Binding-site contacts:
Ligand atom C6 contacts residue ASN46 of chain 1.C at 3.2 Å.
Ligand atom O6 contacts residue ASP54 of chain 1.C at 3.7 Å.
Ligand atom O5 contacts residue PHE1 of chain 1.C at 3.1 Å (h-bond).
Ligand atom O6 contacts residue ASP47 of chain 1.C at 2.6 Å (salt-bridge).
Ligand atom O4 contacts residue ASN135 of chain 1.C at 2.5 Å (h-bond).
Ligand atom O5 contacts residue ASP47 of chain 1.C at 4.2 Å.
Ligand atom C6 contacts residue ASP54 of chain 1.C at 3.1 Å.
Ligand atom C3 contacts residue ASN135 of chain 1.C at 3.5 Å.
Ligand atom O2 contacts residue ILE13 of chain 1.C at 3.2 Å.
Ligand atom C7 contacts residue TYR48 of chain 1.C at 3.4 Å (hydrophobic).
Ligand atom C2 contacts residue PHE1 of chain 1.C at 4.2 Å (hydrophobic).
Ligand atom O3 contacts residue ASP140 of chain 1.C at 2.4 Å (salt-bridge).
Ligand atom O2 contacts residue PHE142 of chain 1.C at 3.9 Å.
Ligand atom O3 contacts residue ASN135 of chain 1.C at 3.2 Å (h-bond).
Ligand atom C5 contacts residue ASP54 of chain 1.C at 3.8 Å.
Ligand atom O3 contacts residue PHE142 of chain 1.C at 3.5 Å.
Ligand atom O4 contacts residue GLN133 of chain 1.C at 3.6 Å (h-bond).
Ligand atom O3 contacts residue GLN133 of chain 1.C at 3.5 Å (h-bond).
Ligand atom O6 contacts residue TYR48 of chain 1.C at 3.1 Å (h-bond).
Ligand atom C10 contacts residue TYR48 of chain 1.C at 4.2 Å (hydrophobic).
Ligand atom C3 contacts residue ASP140 of chain 1.C at 3.2 Å.
Ligand atom C9 contacts residue TYR48 of chain 1.C at 3.2 Å (hydrophobic).
Ligand atom O4 contacts residue ASP54 of chain 1.C at 2.6 Å (salt-bridge).
Ligand atom O4 contacts residue ILE52 of chain 1.C at 3.7 Å.
Ligand atom C4 contacts residue PHE1 of chain 1.C at 4.0 Å (hydrophobic).
Ligand atom C4 contacts residue GLN133 of chain 1.C at 3.7 Å.
Ligand atom C5 contacts residue PHE1 of chain 1.C at 3.6 Å (hydrophobic).
Ligand atom O6 contacts residue ASN46 of chain 1.C at 2.6 Å (h-bond).
Ligand atom C6 contacts residue ASP47 of chain 1.C at 3.8 Å.
Ligand atom C1 contacts residue PHE1 of chain 1.C at 3.9 Å (hydrophobic).
Ligand atom C4 contacts residue ASP54 of chain 1.C at 3.3 Å.
Ligand atom C3 contacts residue GLN133 of chain 1.C at 4.2 Å.
Ligand atom O2 contacts residue PHE1 of chain 1.C at 3.3 Å (h-bond).
Ligand atom O6 contacts residue PHE1 of chain 1.C at 3.3 Å (h-bond).
Ligand atom C8 contacts residue TYR48 of chain 1.C at 3.9 Å (hydrophobic).
Ligand atom C6 contacts residue PHE1 of chain 1.C at 3.3 Å (hydrophobic).
Ligand atom C4 contacts residue ASN135 of chain 1.C at 3.6 Å.
Ligand atom C2 contacts residue ILE13 of chain 1.C at 3.9 Å (hydrophobic).
Ligand atom C1 contacts residue ILE13 of chain 1.C at 4.2 Å (hydrophobic).
Ligand atom C2 contacts residue ASP140 of chain 1.C at 3.8 Å.

Sequence of chain 1.C:
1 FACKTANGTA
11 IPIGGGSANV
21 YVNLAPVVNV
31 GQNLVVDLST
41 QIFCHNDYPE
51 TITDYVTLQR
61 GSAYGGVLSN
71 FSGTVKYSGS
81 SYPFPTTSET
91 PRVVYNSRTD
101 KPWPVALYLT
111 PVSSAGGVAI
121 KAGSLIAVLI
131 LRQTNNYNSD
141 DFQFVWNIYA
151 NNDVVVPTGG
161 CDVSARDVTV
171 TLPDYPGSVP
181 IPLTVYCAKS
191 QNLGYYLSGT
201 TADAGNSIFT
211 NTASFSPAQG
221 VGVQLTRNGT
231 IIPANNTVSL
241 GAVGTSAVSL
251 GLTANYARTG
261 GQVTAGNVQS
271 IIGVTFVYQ

A protein and the small-molecule ligand that binds it are described below.
Small molecule (SMILES): CCCCCCCO[C@H]1O[C@H](CO)[C@@H](O)[C@H](O)[C@@H]1O